Sequence of chain 5.A:
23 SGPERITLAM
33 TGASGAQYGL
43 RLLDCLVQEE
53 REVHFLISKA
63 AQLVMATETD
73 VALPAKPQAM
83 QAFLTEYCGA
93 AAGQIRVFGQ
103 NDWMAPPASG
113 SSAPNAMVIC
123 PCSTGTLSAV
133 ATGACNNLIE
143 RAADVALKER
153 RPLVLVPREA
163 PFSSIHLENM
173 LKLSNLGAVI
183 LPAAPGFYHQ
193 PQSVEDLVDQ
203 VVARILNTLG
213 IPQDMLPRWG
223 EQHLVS

Sequence of chain 4.A:
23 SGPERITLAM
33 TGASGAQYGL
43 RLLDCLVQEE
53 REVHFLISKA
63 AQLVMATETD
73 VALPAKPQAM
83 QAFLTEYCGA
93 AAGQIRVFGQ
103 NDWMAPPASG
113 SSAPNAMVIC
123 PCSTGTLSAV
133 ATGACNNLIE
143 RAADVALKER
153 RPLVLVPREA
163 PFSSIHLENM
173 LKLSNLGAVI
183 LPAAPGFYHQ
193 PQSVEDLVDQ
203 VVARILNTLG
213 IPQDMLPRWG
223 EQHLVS

Sequence of chain 7.A:
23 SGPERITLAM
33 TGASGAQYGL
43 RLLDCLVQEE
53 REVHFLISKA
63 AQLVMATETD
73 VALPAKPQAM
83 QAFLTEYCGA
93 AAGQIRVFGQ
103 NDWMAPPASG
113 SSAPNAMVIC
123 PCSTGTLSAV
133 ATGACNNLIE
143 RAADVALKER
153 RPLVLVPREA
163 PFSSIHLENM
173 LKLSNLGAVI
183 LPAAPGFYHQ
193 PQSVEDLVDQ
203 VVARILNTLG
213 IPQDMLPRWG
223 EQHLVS

The small molecule below binds the protein below.
Small molecule (SMILES): CC(C)=CCOP(=O)(O)O

Binding-site contacts:
Ligand atom CAG contacts residue TYR190 of chain 7.A at 4.0 Å (hydrophobic).
Ligand atom CAF contacts residue ARG143 of chain 4.A at 3.7 Å.
Ligand atom OAD contacts residue SER113 of chain 4.A at 3.9 Å.
Ligand atom PAJ contacts residue ARG206 of chain 7.A at 3.7 Å.
Ligand atom PAJ contacts residue GLY112 of chain 4.A at 3.9 Å.
Ligand atom CAA contacts residue SER111 of chain 4.A at 3.6 Å.
Ligand atom OAE contacts residue TYR190 of chain 7.A at 2.6 Å (h-bond).
Ligand atom PAJ contacts residue ARG143 of chain 4.A at 3.8 Å.
Ligand atom CAB contacts residue TRP105 of chain 4.A at 3.2 Å (hydrophobic).
Ligand atom OAD contacts residue ARG206 of chain 7.A at 3.3 Å (salt-bridge).
Ligand atom OAD contacts residue GLU161 of chain 5.A at 3.9 Å.
Ligand atom CAF contacts residue SER111 of chain 4.A at 3.9 Å.
Ligand atom CAF contacts residue ALA110 of chain 4.A at 3.5 Å (hydrophobic).
Ligand atom OAC contacts residue GLU161 of chain 5.A at 2.6 Å (salt-bridge).
Ligand atom CAG contacts residue FNR1 of chain 5.C at 3.3 Å.
Ligand atom PAJ contacts residue TYR190 of chain 7.A at 3.9 Å.
Ligand atom OAD contacts residue GLY112 of chain 4.A at 2.7 Å (h-bond).
Ligand atom OAC contacts residue ARG160 of chain 5.A at 3.3 Å (salt-bridge).
Ligand atom PAJ contacts residue SER111 of chain 4.A at 3.6 Å.
Ligand atom CAB contacts residue FNR1 of chain 5.C at 3.7 Å.
Ligand atom CAB contacts residue TRP221 of chain 7.A at 3.6 Å (hydrophobic).
Ligand atom CAI contacts residue SER111 of chain 4.A at 3.6 Å.
Ligand atom OAH contacts residue GLY112 of chain 4.A at 3.9 Å.
Ligand atom CAI contacts residue FNR1 of chain 5.C at 3.6 Å.
Ligand atom OAE contacts residue SER111 of chain 4.A at 4.0 Å.
Ligand atom PAJ contacts residue GLU161 of chain 5.A at 3.8 Å.
Ligand atom OAD contacts residue LYS150 of chain 4.A at 2.8 Å (salt-bridge).
Ligand atom CAG contacts residue SER111 of chain 4.A at 3.9 Å.
Ligand atom CAA contacts residue TYR190 of chain 7.A at 3.8 Å (hydrophobic).
Ligand atom CAG contacts residue ARG143 of chain 4.A at 3.5 Å.
Ligand atom OAC contacts residue ARG143 of chain 4.A at 3.1 Å (salt-bridge).
Ligand atom OAH contacts residue SER111 of chain 4.A at 2.8 Å (h-bond).
Ligand atom OAC contacts residue LYS150 of chain 4.A at 3.8 Å.
Ligand atom CAA contacts residue TRP221 of chain 7.A at 3.7 Å (hydrophobic).
Ligand atom PAJ contacts residue LYS150 of chain 4.A at 3.8 Å.
Ligand atom OAE contacts residue ARG206 of chain 7.A at 2.9 Å (salt-bridge).
Ligand atom OAE contacts residue ARG160 of chain 5.A at 3.5 Å (salt-bridge).
Ligand atom OAH contacts residue ARG143 of chain 4.A at 3.5 Å (salt-bridge).
Ligand atom CAF contacts residue FNR1 of chain 5.C at 3.3 Å.
Ligand atom OAD contacts residue SER111 of chain 4.A at 3.6 Å (h-bond).